Binding-site contacts:
Ligand atom O4 contacts residue VAL127 of chain 1.B at 3.8 Å.
Ligand atom O5 contacts residue ASN122 of chain 1.B at 2.4 Å (h-bond).
Ligand atom C7 contacts residue PHE157 of chain 1.B at 4.3 Å (hydrophobic).
Ligand atom C7 contacts residue THR124 of chain 1.B at 4.2 Å.
Ligand atom O6 contacts residue VAL120 of chain 1.B at 3.5 Å.
Ligand atom N2 contacts residue THR124 of chain 1.B at 3.5 Å (h-bond).
Ligand atom C6 contacts residue VAL127 of chain 1.B at 4.1 Å (hydrophobic).
Ligand atom C5 contacts residue VAL120 of chain 1.B at 4.5 Å (hydrophobic).
Ligand atom C2 contacts residue ASN122 of chain 1.B at 2.4 Å.
Ligand atom C5 contacts residue ASN122 of chain 1.B at 3.7 Å.
Ligand atom C6 contacts residue VAL120 of chain 1.B at 3.7 Å (hydrophobic).
Ligand atom C7 contacts residue ASN122 of chain 1.B at 3.5 Å.
Ligand atom C3 contacts residue ASN122 of chain 1.B at 3.8 Å.
Ligand atom C4 contacts residue ASN122 of chain 1.B at 4.2 Å.
Ligand atom C8 contacts residue THR124 of chain 1.B at 3.7 Å.
Ligand atom C2 contacts residue PHE157 of chain 1.B at 4.2 Å (hydrophobic).
Ligand atom O7 contacts residue PHE157 of chain 1.B at 3.3 Å.
Ligand atom C5 contacts residue VAL127 of chain 1.B at 3.8 Å (hydrophobic).
Ligand atom O7 contacts residue ASN122 of chain 1.B at 3.8 Å.
Ligand atom C4 contacts residue VAL127 of chain 1.B at 4.3 Å (hydrophobic).
Ligand atom N2 contacts residue ASN122 of chain 1.B at 2.9 Å (h-bond).
Ligand atom O5 contacts residue VAL120 of chain 1.B at 4.2 Å.
Ligand atom C1 contacts residue ASN122 of chain 1.B at 1.4 Å.

Sequence of chain 1.B:
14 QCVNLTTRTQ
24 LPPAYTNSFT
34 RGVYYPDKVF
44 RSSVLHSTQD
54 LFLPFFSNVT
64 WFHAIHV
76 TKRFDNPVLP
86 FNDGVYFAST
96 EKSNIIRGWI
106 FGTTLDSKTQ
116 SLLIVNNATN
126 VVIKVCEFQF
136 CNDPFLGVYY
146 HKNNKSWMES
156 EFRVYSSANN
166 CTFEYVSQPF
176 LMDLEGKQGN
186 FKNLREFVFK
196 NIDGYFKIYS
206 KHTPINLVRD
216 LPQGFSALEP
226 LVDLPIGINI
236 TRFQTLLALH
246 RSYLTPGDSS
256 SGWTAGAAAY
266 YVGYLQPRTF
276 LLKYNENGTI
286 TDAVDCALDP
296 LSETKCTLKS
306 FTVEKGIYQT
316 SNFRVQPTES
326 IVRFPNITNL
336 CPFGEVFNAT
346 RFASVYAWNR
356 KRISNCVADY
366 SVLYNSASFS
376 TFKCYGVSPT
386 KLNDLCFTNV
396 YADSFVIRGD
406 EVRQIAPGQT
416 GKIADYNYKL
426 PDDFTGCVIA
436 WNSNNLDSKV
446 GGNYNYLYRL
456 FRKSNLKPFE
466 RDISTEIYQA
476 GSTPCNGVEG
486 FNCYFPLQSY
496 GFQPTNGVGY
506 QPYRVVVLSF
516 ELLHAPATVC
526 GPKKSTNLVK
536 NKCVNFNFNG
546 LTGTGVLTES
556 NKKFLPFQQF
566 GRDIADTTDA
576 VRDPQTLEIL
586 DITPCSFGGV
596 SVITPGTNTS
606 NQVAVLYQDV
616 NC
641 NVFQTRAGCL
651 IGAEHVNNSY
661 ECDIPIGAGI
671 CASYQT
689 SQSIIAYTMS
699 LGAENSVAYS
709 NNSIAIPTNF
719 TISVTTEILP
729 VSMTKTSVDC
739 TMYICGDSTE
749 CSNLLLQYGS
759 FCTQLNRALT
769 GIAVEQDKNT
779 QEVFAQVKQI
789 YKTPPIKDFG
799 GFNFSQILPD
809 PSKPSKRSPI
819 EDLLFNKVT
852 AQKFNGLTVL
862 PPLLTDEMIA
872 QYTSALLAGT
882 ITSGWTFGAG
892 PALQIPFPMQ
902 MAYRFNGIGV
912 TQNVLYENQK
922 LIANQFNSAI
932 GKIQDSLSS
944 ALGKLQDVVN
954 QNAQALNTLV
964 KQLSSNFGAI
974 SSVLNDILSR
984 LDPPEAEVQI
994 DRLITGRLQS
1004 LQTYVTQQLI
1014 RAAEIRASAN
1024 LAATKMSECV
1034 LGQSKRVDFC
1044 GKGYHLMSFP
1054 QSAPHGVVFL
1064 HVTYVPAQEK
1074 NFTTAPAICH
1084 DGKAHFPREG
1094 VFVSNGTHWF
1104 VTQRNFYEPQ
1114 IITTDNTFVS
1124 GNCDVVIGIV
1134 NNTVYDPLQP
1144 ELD

A small-molecule ligand and the protein it binds are described below.
Small molecule (SMILES): CC(=O)N[C@@H]1[C@@H](O)[C@H](O)[C@@H](CO)O[C@H]1O